Sequence of chain 1.B:
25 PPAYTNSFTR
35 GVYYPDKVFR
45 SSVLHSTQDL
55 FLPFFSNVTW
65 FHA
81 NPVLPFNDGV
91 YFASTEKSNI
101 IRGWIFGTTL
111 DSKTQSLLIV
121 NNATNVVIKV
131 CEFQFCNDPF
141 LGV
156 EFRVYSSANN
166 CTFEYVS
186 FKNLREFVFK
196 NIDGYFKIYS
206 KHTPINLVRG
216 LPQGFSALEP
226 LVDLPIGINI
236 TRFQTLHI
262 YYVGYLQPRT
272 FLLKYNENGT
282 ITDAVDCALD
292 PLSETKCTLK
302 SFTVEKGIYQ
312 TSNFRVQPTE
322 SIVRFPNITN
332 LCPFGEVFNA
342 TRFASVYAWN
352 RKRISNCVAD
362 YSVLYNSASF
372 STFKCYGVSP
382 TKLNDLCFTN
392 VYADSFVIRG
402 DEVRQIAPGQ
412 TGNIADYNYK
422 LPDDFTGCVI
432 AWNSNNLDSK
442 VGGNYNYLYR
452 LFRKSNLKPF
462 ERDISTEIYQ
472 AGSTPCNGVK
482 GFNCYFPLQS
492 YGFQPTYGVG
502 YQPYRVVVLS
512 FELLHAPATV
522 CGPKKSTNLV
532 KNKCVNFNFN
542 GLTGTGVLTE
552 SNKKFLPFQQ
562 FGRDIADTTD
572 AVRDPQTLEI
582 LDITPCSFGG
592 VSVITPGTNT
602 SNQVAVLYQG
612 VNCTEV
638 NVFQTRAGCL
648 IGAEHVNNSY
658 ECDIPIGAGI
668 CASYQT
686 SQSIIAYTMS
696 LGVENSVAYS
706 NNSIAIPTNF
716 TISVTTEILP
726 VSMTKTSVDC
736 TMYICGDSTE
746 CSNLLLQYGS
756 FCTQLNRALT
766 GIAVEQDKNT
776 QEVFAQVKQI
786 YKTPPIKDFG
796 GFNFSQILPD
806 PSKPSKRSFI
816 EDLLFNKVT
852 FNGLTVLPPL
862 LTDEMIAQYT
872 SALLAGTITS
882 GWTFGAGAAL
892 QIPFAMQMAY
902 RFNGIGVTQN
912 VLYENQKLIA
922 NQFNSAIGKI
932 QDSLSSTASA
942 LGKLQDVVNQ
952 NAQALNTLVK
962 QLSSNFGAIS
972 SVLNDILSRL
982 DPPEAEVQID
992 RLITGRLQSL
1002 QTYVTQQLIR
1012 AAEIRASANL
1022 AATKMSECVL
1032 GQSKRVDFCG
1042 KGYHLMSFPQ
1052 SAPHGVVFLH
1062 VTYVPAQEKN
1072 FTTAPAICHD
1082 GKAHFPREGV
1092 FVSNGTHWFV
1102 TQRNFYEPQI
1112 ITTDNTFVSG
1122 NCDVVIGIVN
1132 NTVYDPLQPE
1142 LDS

Sequence of chain 1.A:
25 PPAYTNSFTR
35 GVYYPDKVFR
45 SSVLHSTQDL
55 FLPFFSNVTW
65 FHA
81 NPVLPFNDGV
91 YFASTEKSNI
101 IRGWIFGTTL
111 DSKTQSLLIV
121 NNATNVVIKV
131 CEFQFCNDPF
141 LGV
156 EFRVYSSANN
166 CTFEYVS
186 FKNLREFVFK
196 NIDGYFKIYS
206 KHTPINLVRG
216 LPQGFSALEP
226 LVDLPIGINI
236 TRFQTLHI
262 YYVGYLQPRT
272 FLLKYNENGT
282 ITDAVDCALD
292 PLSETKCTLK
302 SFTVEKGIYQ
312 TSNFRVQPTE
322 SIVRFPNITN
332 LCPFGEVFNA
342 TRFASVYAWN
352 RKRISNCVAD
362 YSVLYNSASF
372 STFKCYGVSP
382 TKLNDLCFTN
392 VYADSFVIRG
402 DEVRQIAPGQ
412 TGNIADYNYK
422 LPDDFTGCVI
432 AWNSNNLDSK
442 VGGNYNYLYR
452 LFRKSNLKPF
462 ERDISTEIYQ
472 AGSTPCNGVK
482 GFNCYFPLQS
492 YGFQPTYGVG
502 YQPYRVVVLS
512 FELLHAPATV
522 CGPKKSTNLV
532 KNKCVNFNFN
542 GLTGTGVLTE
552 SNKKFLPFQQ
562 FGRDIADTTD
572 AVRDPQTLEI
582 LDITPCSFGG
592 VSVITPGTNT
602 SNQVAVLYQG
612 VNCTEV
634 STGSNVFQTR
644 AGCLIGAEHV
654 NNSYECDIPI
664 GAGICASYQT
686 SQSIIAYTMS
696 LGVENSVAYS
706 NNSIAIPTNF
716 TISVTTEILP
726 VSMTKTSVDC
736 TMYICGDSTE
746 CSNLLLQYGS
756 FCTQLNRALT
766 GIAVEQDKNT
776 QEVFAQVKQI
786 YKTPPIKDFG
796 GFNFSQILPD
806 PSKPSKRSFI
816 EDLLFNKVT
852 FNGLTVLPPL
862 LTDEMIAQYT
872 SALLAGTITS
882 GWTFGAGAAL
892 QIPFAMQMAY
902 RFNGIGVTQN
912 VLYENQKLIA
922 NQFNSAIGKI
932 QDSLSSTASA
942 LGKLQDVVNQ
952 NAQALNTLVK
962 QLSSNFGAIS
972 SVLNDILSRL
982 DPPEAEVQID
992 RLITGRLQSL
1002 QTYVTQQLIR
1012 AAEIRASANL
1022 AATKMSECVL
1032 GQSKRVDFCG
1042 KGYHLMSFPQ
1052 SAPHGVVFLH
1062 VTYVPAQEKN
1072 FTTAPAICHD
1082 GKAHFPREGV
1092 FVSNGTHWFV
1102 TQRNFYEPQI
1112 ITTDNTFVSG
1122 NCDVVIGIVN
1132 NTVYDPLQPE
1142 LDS

Binding-site contacts:
Ligand atom C3 contacts residue ASN706 of chain 1.A at 3.8 Å.
Ligand atom O5 contacts residue ASP793 of chain 1.B at 3.2 Å (salt-bridge).
Ligand atom O7 contacts residue ASP793 of chain 1.B at 4.1 Å.
Ligand atom C4 contacts residue ASN706 of chain 1.A at 4.2 Å.
Ligand atom O5 contacts residue ASN706 of chain 1.A at 2.4 Å (h-bond).
Ligand atom O7 contacts residue ASN706 of chain 1.A at 2.7 Å (h-bond).
Ligand atom C7 contacts residue ASN706 of chain 1.A at 3.0 Å.
Ligand atom C2 contacts residue ASP793 of chain 1.B at 4.2 Å.
Ligand atom C2 contacts residue ASN706 of chain 1.A at 2.5 Å.
Ligand atom C5 contacts residue ASP793 of chain 1.B at 4.5 Å.
Ligand atom C5 contacts residue ASN706 of chain 1.A at 3.7 Å.
Ligand atom C8 contacts residue GLY1128 of chain 1.A at 3.5 Å.
Ligand atom C8 contacts residue ASN706 of chain 1.A at 4.3 Å.
Ligand atom N2 contacts residue ASN706 of chain 1.A at 2.9 Å (h-bond).
Ligand atom C1 contacts residue ASN706 of chain 1.A at 1.4 Å.
Ligand atom C1 contacts residue ASP793 of chain 1.B at 3.5 Å.

A small-molecule ligand and the protein it binds are described below.
Small molecule (SMILES): CC(=O)N[C@@H]1[C@@H](O)[C@H](O)[C@@H](CO)O[C@H]1O